Sequence of chain 1.B:
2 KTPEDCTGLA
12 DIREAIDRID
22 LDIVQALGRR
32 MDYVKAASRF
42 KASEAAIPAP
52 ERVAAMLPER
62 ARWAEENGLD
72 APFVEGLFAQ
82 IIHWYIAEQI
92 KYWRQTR

The protein below binds the small molecule below.
Small molecule (SMILES): O=C(O)c1ccccc1O

Sequence of chain 1.A:
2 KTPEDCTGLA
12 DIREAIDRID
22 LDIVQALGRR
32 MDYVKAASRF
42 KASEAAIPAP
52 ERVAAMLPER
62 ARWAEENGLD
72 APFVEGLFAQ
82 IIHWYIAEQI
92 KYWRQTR

Binding-site contacts:
Ligand atom C3 contacts residue ILE87 of chain 1.A at 3.4 Å (hydrophobic).
Ligand atom C4 contacts residue ILE87 of chain 1.A at 3.8 Å (hydrophobic).
Ligand atom C3 contacts residue ILE48 of chain 1.A at 3.3 Å (hydrophobic).
Ligand atom C5 contacts residue VAL54 of chain 1.A at 3.9 Å (hydrophobic).
Ligand atom C6 contacts residue PYR1 of chain 1.D at 3.9 Å.
Ligand atom C3 contacts residue GLN90 of chain 1.A at 3.5 Å.
Ligand atom O1' contacts residue ILE83 of chain 1.A at 4.1 Å.
Ligand atom O2 contacts residue GLN90 of chain 1.A at 2.9 Å (h-bond).
Ligand atom C1' contacts residue ILE83 of chain 1.A at 4.2 Å (hydrophobic).
Ligand atom C4 contacts residue ILE48 of chain 1.A at 3.1 Å (hydrophobic).
Ligand atom C1' contacts residue ARG31 of chain 1.A at 3.4 Å.
Ligand atom C1 contacts residue PYR1 of chain 1.D at 3.5 Å.
Ligand atom C6 contacts residue VAL54 of chain 1.A at 4.3 Å (hydrophobic).
Ligand atom O2' contacts residue VAL35 of chain 1.A at 3.3 Å.
Ligand atom C1' contacts residue PYR1 of chain 1.D at 3.8 Å.
Ligand atom O1' contacts residue MET57 of chain 1.A at 3.2 Å.
Ligand atom O2 contacts residue VAL35 of chain 1.A at 3.6 Å.
Ligand atom C2 contacts residue PYR1 of chain 1.D at 3.4 Å.
Ligand atom C5 contacts residue ARG53 of chain 1.A at 3.9 Å.
Ligand atom C3 contacts residue PYR1 of chain 1.D at 3.1 Å.
Ligand atom O1' contacts residue ARG31 of chain 1.A at 2.9 Å (salt-bridge).
Ligand atom C1 contacts residue ILE87 of chain 1.A at 4.1 Å (hydrophobic).
Ligand atom C2 contacts residue ILE87 of chain 1.A at 3.5 Å (hydrophobic).
Ligand atom C4 contacts residue PYR1 of chain 1.D at 3.5 Å.
Ligand atom O2 contacts residue ILE87 of chain 1.A at 3.8 Å.
Ligand atom O2 contacts residue PYR1 of chain 1.D at 3.8 Å.
Ligand atom C4 contacts residue LYS42 of chain 1.A at 4.3 Å.
Ligand atom C4 contacts residue ALA50 of chain 1.A at 4.1 Å (hydrophobic).
Ligand atom C6 contacts residue MET57 of chain 1.A at 3.9 Å (hydrophobic).
Ligand atom O2' contacts residue PYR1 of chain 1.D at 4.2 Å.
Ligand atom C1' contacts residue VAL35 of chain 1.A at 4.3 Å (hydrophobic).
Ligand atom C2 contacts residue GLN90 of chain 1.A at 3.6 Å.
Ligand atom O2' contacts residue TYR86 of chain 1.A at 3.4 Å.
Ligand atom C6 contacts residue ILE83 of chain 1.A at 4.2 Å (hydrophobic).
Ligand atom C5 contacts residue PYR1 of chain 1.D at 3.7 Å.
Ligand atom C4 contacts residue PRO49 of chain 1.A at 3.5 Å (hydrophobic).
Ligand atom O2' contacts residue ARG31 of chain 1.A at 2.7 Å (salt-bridge).
Ligand atom O2 contacts residue TYR86 of chain 1.A at 3.9 Å.
Ligand atom C5 contacts residue PRO49 of chain 1.A at 3.9 Å (hydrophobic).
Ligand atom O1' contacts residue ILE17 of chain 1.B at 4.2 Å.